Sequence of chain 1.B:
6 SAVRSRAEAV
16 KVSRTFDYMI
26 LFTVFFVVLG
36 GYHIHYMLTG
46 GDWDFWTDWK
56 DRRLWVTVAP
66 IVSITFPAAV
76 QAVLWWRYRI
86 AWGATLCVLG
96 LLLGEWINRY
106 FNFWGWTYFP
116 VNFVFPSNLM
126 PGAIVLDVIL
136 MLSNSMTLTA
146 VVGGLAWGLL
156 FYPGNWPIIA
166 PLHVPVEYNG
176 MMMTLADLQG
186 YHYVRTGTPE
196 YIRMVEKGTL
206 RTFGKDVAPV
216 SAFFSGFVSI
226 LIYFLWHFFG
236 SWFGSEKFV

The protein below binds the small molecule below.
Small molecule (SMILES): CCCCCC(=O)OC[C@H](COP(=O)(O)OCC[N+](C)(C)C)OC(=O)CCCCC

Sequence of chain 1.D:
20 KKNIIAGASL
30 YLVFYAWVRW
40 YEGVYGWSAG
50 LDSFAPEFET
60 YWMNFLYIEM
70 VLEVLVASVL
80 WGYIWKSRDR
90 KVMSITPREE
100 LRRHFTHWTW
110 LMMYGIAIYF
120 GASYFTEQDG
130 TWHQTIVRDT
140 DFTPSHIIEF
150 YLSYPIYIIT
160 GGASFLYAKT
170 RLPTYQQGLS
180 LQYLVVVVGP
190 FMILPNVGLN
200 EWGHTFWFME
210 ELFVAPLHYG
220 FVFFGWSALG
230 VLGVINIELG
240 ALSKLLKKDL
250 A

Binding-site contacts:
Ligand atom CAD contacts residue MET62 of chain 1.D at 4.4 Å (hydrophobic).
Ligand atom OAI contacts residue ASP140 of chain 1.D at 3.6 Å.
Ligand atom CAD contacts residue PHE57 of chain 1.D at 4.5 Å (hydrophobic).
Ligand atom OAV contacts residue MET62 of chain 1.D at 4.4 Å.
Ligand atom CAE contacts residue ASP140 of chain 1.D at 4.1 Å.
Ligand atom CAK contacts residue PHE218 of chain 1.B at 4.4 Å (hydrophobic).
Ligand atom CAC contacts residue SER52 of chain 1.D at 3.6 Å.
Ligand atom CAC contacts residue PHE53 of chain 1.D at 3.4 Å (hydrophobic).
Ligand atom CAZ contacts residue TYR66 of chain 1.D at 4.0 Å (hydrophobic).
Ligand atom OAF contacts residue MET62 of chain 1.D at 4.4 Å.
Ligand atom NBC contacts residue SER52 of chain 1.D at 4.5 Å.
Ligand atom CAD contacts residue SER52 of chain 1.D at 3.9 Å.
Ligand atom CAT contacts residue TYR66 of chain 1.D at 4.4 Å (hydrophobic).
Ligand atom OAF contacts residue TYR66 of chain 1.D at 2.9 Å.
Ligand atom OAV contacts residue TYR66 of chain 1.D at 4.3 Å.
Ligand atom OAI contacts residue PHE208 of chain 1.B at 3.9 Å.
Ligand atom CAE contacts residue SER52 of chain 1.D at 4.3 Å.
Ligand atom CAB contacts residue VAL215 of chain 1.B at 4.4 Å (hydrophobic).